Sequence of chain 1.A:
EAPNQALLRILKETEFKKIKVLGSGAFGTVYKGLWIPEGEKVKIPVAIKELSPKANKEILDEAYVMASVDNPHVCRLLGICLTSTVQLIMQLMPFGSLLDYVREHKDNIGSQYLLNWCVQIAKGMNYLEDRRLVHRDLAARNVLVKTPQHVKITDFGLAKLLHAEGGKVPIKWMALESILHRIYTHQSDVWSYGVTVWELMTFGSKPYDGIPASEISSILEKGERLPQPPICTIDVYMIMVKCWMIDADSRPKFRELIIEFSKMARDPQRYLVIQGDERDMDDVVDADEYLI

A small-molecule ligand and the protein it binds are described below.
Small molecule (SMILES): CN1CCN(C2CCN(c3ccc(Nc4ncc(Cl)c(Nc5ccccc5P(C)(C)=O)n4)cc3Cl)CC2)CC1

Binding-site contacts:
Ligand atom C20 contacts residue MET102 of chain 1.A at 3.4 Å (hydrophobic).
Ligand atom C05 contacts residue LEU153 of chain 1.A at 3.8 Å (hydrophobic).
Ligand atom N19 contacts residue MET102 of chain 1.A at 2.5 Å (h-bond).
Ligand atom C22 contacts residue GLY105 of chain 1.A at 3.5 Å.
Ligand atom C18 contacts residue MET102 of chain 1.A at 3.5 Å (hydrophobic).
Ligand atom C22 contacts residue LEU27 of chain 1.A at 3.8 Å (hydrophobic).
Ligand atom N17 contacts residue LEU27 of chain 1.A at 3.8 Å.
Ligand atom CL1 contacts residue LEU153 of chain 1.A at 3.9 Å.
Ligand atom C02 contacts residue LEU153 of chain 1.A at 3.5 Å (hydrophobic).
Ligand atom C24 contacts residue GLY105 of chain 1.A at 3.7 Å.
Ligand atom O12 contacts residue LYS54 of chain 1.A at 3.4 Å (salt-bridge).
Ligand atom C20 contacts residue LEU27 of chain 1.A at 3.7 Å (hydrophobic).
Ligand atom C38 contacts residue GLY105 of chain 1.A at 3.9 Å.
Ligand atom C03 contacts residue GLN100 of chain 1.A at 3.4 Å.
Ligand atom C21 contacts residue PRO103 of chain 1.A at 3.5 Å (hydrophobic).
Ligand atom C18 contacts residue LEU27 of chain 1.A at 3.8 Å (hydrophobic).
Ligand atom C21 contacts residue GLY105 of chain 1.A at 3.4 Å.
Ligand atom C03 contacts residue ALA52 of chain 1.A at 3.4 Å (hydrophobic).
Ligand atom C03 contacts residue LEU153 of chain 1.A at 3.6 Å (hydrophobic).
Ligand atom C39 contacts residue GLY105 of chain 1.A at 3.8 Å.
Ligand atom C20 contacts residue GLY105 of chain 1.A at 3.6 Å.
Ligand atom C21 contacts residue MET102 of chain 1.A at 3.5 Å (hydrophobic).
Ligand atom C03 contacts residue MET102 of chain 1.A at 3.5 Å (hydrophobic).
Ligand atom C13 contacts residue PHE32 of chain 1.A at 3.8 Å (hydrophobic).
Ligand atom C26 contacts residue ASP109 of chain 1.A at 3.4 Å.
Ligand atom CL1 contacts residue MET99 of chain 1.A at 3.4 Å.
Ligand atom C21 contacts residue LEU27 of chain 1.A at 3.8 Å (hydrophobic).
Ligand atom C07 contacts residue VAL35 of chain 1.A at 3.9 Å (hydrophobic).
Ligand atom C39 contacts residue LEU27 of chain 1.A at 3.9 Å (hydrophobic).
Ligand atom N04 contacts residue MET102 of chain 1.A at 2.9 Å (h-bond).
Ligand atom N06 contacts residue VAL35 of chain 1.A at 3.7 Å.
Ligand atom C16 contacts residue VAL35 of chain 1.A at 3.7 Å (hydrophobic).
Ligand atom C10 contacts residue THR163 of chain 1.A at 3.8 Å.
Ligand atom C02 contacts residue ALA52 of chain 1.A at 3.5 Å (hydrophobic).
Ligand atom N19 contacts residue LEU101 of chain 1.A at 3.7 Å.
Ligand atom C11 contacts residue ASP164 of chain 1.A at 3.7 Å.
Ligand atom N04 contacts residue LEU101 of chain 1.A at 3.6 Å.
Ligand atom N19 contacts residue LEU27 of chain 1.A at 3.8 Å.
Ligand atom CL1 contacts residue ALA52 of chain 1.A at 3.7 Å.
Ligand atom C31 contacts residue GLU113 of chain 1.A at 3.8 Å.